Binding-site contacts:
Ligand atom C contacts residue TRP115 of chain 1.A at 3.5 Å (hydrophobic).
Ligand atom O contacts residue TRP115 of chain 1.A at 3.4 Å.
Ligand atom CB contacts residue ILE104 of chain 1.A at 3.8 Å (hydrophobic).
Ligand atom OG contacts residue TRP115 of chain 1.A at 3.1 Å.
Ligand atom O contacts residue PHE68 of chain 1.A at 3.5 Å.
Ligand atom N contacts residue ARG102 of chain 1.A at 3.1 Å.
Ligand atom CA contacts residue GLY116 of chain 1.A at 3.3 Å.
Ligand atom C contacts residue GLY116 of chain 1.A at 3.5 Å.
Ligand atom C contacts residue TRP115 of chain 1.A at 3.7 Å (hydrophobic).
Ligand atom CA contacts residue ASP114 of chain 1.A at 3.5 Å.
Ligand atom O contacts residue PHE68 of chain 1.A at 3.8 Å.
Ligand atom N contacts residue ASP114 of chain 1.A at 2.8 Å (salt-bridge).
Ligand atom CB contacts residue ASP114 of chain 1.A at 3.5 Å.
Ligand atom CE1 contacts residue SER118 of chain 1.A at 3.3 Å.
Ligand atom N contacts residue TRP115 of chain 1.A at 3.7 Å.
Ligand atom N contacts residue GLY116 of chain 1.A at 2.8 Å (h-bond).
Ligand atom OG contacts residue ASP114 of chain 1.A at 2.6 Å (salt-bridge).
Ligand atom CE1 contacts residue PHE117 of chain 1.A at 3.8 Å (hydrophobic).
Ligand atom N contacts residue PHE68 of chain 1.A at 3.4 Å.
Ligand atom CB contacts residue MET52 of chain 1.A at 3.6 Å (hydrophobic).
Ligand atom C contacts residue PHE68 of chain 1.A at 3.6 Å (hydrophobic).
Ligand atom CA contacts residue TRP115 of chain 1.A at 3.7 Å (hydrophobic).
Ligand atom O contacts residue ARG54 of chain 1.A at 3.5 Å (salt-bridge).
Ligand atom NE2 contacts residue SER118 of chain 1.A at 3.2 Å (h-bond).
Ligand atom CE1 contacts residue GLY116 of chain 1.A at 3.8 Å.
Ligand atom OG contacts residue MET50 of chain 1.A at 3.7 Å.
Ligand atom CA contacts residue PHE68 of chain 1.A at 3.4 Å (hydrophobic).
Ligand atom CA contacts residue PHE117 of chain 1.A at 3.8 Å (hydrophobic).
Ligand atom CB contacts residue GLY116 of chain 1.A at 3.7 Å.
Ligand atom O contacts residue GLY116 of chain 1.A at 2.8 Å (h-bond).
Ligand atom N contacts residue PHE117 of chain 1.A at 3.3 Å.
Ligand atom ND1 contacts residue GLY116 of chain 1.A at 3.5 Å (h-bond).
Ligand atom O contacts residue TRP115 of chain 1.A at 3.4 Å.
Ligand atom CB contacts residue PHE68 of chain 1.A at 3.7 Å (hydrophobic).
Ligand atom C contacts residue ASP114 of chain 1.A at 3.6 Å.
Ligand atom CB contacts residue TRP115 of chain 1.A at 3.2 Å (hydrophobic).
Ligand atom N contacts residue TRP115 of chain 1.A at 3.5 Å.
Ligand atom CB contacts residue PHE117 of chain 1.A at 3.9 Å (hydrophobic).
Ligand atom CA contacts residue PHE117 of chain 1.A at 3.8 Å (hydrophobic).
Ligand atom CA contacts residue GLY116 of chain 1.A at 3.9 Å.

A small-molecule ligand and the protein it binds are described below.
Small molecule (SMILES): C[C@H](NC(=O)CN)C(=O)N[C@@H](CCCN=C(N)N)C(=O)N[C@@H](C)C(=O)N[C@@H](Cc1cnc[nH]1)C(=O)N[C@@H](CO)C(=O)N[C@@H](CO)C(=O)O

Sequence of chain 1.A:
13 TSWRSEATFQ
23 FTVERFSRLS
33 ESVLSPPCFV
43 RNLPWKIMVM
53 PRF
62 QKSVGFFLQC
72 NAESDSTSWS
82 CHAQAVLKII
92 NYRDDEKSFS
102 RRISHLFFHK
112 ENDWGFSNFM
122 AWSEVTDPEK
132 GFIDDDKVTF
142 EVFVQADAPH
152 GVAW